Sequence of chain 1.D:
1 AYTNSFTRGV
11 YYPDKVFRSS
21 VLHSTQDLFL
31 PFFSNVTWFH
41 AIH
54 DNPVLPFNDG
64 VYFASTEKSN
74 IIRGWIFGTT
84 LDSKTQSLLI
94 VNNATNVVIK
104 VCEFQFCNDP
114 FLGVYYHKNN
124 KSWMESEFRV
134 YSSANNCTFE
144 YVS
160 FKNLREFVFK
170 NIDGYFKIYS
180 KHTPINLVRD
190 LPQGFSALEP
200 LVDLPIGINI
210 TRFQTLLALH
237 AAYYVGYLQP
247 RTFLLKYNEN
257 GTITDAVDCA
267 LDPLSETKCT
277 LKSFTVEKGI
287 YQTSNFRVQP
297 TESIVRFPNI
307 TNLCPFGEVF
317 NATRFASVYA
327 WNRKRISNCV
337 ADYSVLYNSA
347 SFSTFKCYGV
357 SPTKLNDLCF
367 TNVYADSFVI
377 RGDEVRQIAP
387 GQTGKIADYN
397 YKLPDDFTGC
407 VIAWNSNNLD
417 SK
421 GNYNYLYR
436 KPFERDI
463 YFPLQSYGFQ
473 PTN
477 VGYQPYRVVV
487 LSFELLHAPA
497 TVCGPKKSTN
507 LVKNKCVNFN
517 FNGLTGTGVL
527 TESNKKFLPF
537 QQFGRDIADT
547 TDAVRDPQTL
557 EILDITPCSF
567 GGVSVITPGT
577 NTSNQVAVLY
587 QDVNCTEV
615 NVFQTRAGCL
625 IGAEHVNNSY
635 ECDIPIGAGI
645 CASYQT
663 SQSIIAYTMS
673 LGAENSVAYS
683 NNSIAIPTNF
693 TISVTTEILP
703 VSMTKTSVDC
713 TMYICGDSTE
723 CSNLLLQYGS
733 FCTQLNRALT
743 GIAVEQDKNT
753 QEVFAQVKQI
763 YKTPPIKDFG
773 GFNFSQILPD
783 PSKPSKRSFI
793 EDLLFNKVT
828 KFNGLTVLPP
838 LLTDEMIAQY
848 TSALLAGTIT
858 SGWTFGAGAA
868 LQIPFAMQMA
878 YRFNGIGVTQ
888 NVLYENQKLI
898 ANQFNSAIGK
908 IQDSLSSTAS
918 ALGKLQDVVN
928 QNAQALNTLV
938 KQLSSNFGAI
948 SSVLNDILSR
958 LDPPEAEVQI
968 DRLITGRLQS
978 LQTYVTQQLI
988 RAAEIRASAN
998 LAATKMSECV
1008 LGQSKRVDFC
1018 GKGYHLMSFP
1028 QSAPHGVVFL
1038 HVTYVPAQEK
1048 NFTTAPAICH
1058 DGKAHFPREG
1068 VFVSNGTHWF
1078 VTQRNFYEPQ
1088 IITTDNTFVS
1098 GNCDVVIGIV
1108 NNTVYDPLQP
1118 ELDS

Binding-site contacts:
Ligand atom O5 contacts residue VAL101 of chain 1.D at 4.2 Å.
Ligand atom C8 contacts residue ASN96 of chain 1.D at 3.4 Å.
Ligand atom C1 contacts residue ASN96 of chain 1.D at 1.4 Å.
Ligand atom O7 contacts residue THR98 of chain 1.D at 3.9 Å.
Ligand atom O6 contacts residue LYS103 of chain 1.D at 4.0 Å.
Ligand atom C7 contacts residue ASN99 of chain 1.D at 4.1 Å.
Ligand atom C3 contacts residue ASN96 of chain 1.D at 3.8 Å.
Ligand atom O6 contacts residue VAL101 of chain 1.D at 3.8 Å.
Ligand atom C8 contacts residue ALA97 of chain 1.D at 4.2 Å (hydrophobic).
Ligand atom C2 contacts residue ASN96 of chain 1.D at 2.5 Å.
Ligand atom C1 contacts residue VAL101 of chain 1.D at 4.2 Å (hydrophobic).
Ligand atom C5 contacts residue VAL101 of chain 1.D at 4.3 Å (hydrophobic).
Ligand atom C8 contacts residue THR98 of chain 1.D at 3.2 Å.
Ligand atom O5 contacts residue ASN96 of chain 1.D at 2.3 Å (h-bond).
Ligand atom C5 contacts residue ASN96 of chain 1.D at 3.7 Å.
Ligand atom N2 contacts residue ASN96 of chain 1.D at 3.0 Å (h-bond).
Ligand atom C4 contacts residue ASN96 of chain 1.D at 4.2 Å.
Ligand atom O7 contacts residue ASN96 of chain 1.D at 3.5 Å (h-bond).
Ligand atom O7 contacts residue ASN99 of chain 1.D at 3.0 Å.
Ligand atom C7 contacts residue ASN96 of chain 1.D at 3.4 Å.
Ligand atom C7 contacts residue THR98 of chain 1.D at 4.0 Å.
Ligand atom C8 contacts residue ASN99 of chain 1.D at 4.3 Å.

This small molecule binds to this protein.
Small molecule (SMILES): CC(=O)N[C@@H]1[C@@H](O)[C@H](O)[C@@H](CO)O[C@H]1O